Binding-site contacts:
Ligand atom CA contacts residue ASN231 of chain 2.A at 3.7 Å.
Ligand atom C contacts residue LEU179 of chain 2.A at 3.7 Å (hydrophobic).
Ligand atom N contacts residue ASN231 of chain 2.A at 2.8 Å (h-bond).
Ligand atom N contacts residue LEU179 of chain 2.A at 3.4 Å.
Ligand atom NE contacts residue LEU227 of chain 2.A at 3.6 Å.
Ligand atom CA contacts residue LEU179 of chain 2.A at 3.6 Å (hydrophobic).
Ligand atom CD contacts residue ARG65 of chain 2.A at 3.5 Å.
Ligand atom CB contacts residue ASN231 of chain 2.A at 3.6 Å.
Ligand atom CB contacts residue ASN180 of chain 2.A at 3.5 Å.
Ligand atom OE2 contacts residue LYS127 of chain 2.A at 3.0 Å (salt-bridge).
Ligand atom OE1 contacts residue 0AW1 of chain 2.D at 3.2 Å.
Ligand atom O2P contacts residue ARG61 of chain 2.A at 2.9 Å (salt-bridge).
Ligand atom OE1 contacts residue GLY176 of chain 2.A at 3.3 Å.
Ligand atom NE contacts residue ARG65 of chain 2.A at 3.3 Å (salt-bridge).
Ligand atom CA contacts residue ASN231 of chain 2.A at 3.6 Å.
Ligand atom O3P contacts residue ARG134 of chain 2.A at 2.9 Å (salt-bridge).
Ligand atom CG contacts residue 0AW1 of chain 2.C at 3.8 Å.
Ligand atom CA contacts residue ASN180 of chain 2.A at 3.7 Å.
Ligand atom N contacts residue GLU187 of chain 2.A at 3.1 Å (salt-bridge).
Ligand atom CZ contacts residue ARG65 of chain 2.A at 3.4 Å.
Ligand atom P contacts residue ARG134 of chain 2.A at 3.7 Å.
Ligand atom OG contacts residue GLU187 of chain 2.A at 2.6 Å (salt-bridge).
Ligand atom O3P contacts residue TYR135 of chain 2.A at 2.7 Å (h-bond).
Ligand atom CD1 contacts residue ASP230 of chain 2.A at 3.8 Å.
Ligand atom O2P contacts residue ARG134 of chain 2.A at 2.8 Å (salt-bridge).
Ligand atom P contacts residue ARG61 of chain 2.A at 3.7 Å.
Ligand atom OG contacts residue TRP235 of chain 2.A at 2.9 Å (h-bond).
Ligand atom O contacts residue ASN231 of chain 2.A at 2.9 Å (h-bond).
Ligand atom CA contacts residue ASN180 of chain 2.A at 3.5 Å.
Ligand atom NH2 contacts residue ARG65 of chain 2.A at 3.7 Å.
Ligand atom C contacts residue ASN180 of chain 2.A at 3.6 Å.
Ligand atom CB contacts residue ASN180 of chain 2.A at 3.4 Å.
Ligand atom C contacts residue ASN231 of chain 2.A at 3.7 Å.
Ligand atom CB contacts residue GLU187 of chain 2.A at 3.3 Å.
Ligand atom C contacts residue 0AW1 of chain 2.C at 3.8 Å.
Ligand atom O contacts residue LEU179 of chain 2.A at 3.6 Å.
Ligand atom O1P contacts residue ARG61 of chain 2.A at 2.9 Å (salt-bridge).
Ligand atom OG contacts residue TYR186 of chain 2.A at 3.6 Å.
Ligand atom O contacts residue VAL183 of chain 2.A at 3.3 Å.
Ligand atom N contacts residue ASN180 of chain 2.A at 2.8 Å (h-bond).

The protein below binds the small molecule below.
Small molecule (SMILES): CC(C)C[C@H](NC(=O)[C@H](CO)NC(=O)[C@@H](N)CCCNC(N)=[NH2+])C(=O)N[C@@H](COP(=O)(O)O)C(=O)N[C@@H](CCC(=O)O)C(=O)N[C@H](C=O)CCCNC(N)=[NH2+]

Sequence of chain 2.A:
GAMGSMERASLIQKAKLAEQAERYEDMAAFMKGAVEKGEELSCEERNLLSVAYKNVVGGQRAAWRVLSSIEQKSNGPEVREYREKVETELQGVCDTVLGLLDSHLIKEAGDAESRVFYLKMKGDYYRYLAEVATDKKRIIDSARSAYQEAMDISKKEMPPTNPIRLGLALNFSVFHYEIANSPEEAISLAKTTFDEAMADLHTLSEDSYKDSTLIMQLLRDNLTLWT